Sequence of chain 1.B:
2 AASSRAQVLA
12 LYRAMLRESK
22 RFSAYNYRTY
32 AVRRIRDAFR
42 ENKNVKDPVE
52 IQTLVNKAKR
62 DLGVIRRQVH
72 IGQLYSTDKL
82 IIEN

Sequence of chain 1.A:
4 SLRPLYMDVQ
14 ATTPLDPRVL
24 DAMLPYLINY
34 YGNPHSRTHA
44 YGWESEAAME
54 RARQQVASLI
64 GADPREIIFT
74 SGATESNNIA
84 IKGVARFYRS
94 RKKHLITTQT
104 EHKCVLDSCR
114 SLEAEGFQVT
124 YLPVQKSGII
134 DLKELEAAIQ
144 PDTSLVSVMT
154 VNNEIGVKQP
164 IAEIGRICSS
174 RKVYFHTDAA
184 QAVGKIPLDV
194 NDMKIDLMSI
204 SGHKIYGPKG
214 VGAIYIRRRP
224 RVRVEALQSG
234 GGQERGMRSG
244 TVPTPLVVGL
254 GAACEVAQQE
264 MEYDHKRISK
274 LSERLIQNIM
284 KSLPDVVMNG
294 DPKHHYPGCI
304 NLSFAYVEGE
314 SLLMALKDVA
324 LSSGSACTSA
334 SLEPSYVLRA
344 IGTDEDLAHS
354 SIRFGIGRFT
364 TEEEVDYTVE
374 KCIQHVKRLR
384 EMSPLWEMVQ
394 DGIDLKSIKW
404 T

This small molecule binds to this protein.
Small molecule (SMILES): O=C(O)CN(CCN(CC(=O)O)CC(=O)O)CC(=O)O

Binding-site contacts:
Ligand atom O20 contacts residue GLU84 of chain 1.B at 2.9 Å (salt-bridge).
Ligand atom C12 contacts residue ARG29 of chain 1.B at 3.9 Å.
Ligand atom C11 contacts residue ARG29 of chain 1.B at 3.8 Å.
Ligand atom C4 contacts residue GLU84 of chain 1.B at 3.2 Å.
Ligand atom C6 contacts residue ARG29 of chain 1.B at 3.0 Å.
Ligand atom C5 contacts residue EDO1 of chain 1.DB at 4.0 Å.
Ligand atom O17 contacts residue GLU84 of chain 1.B at 4.0 Å.
Ligand atom O18 contacts residue GLU84 of chain 1.B at 3.6 Å.
Ligand atom C1 contacts residue GLU84 of chain 1.B at 4.1 Å.
Ligand atom O19 contacts residue EDO1 of chain 1.DB at 3.5 Å (h-bond).
Ligand atom N3 contacts residue ARG29 of chain 1.B at 3.5 Å (salt-bridge).
Ligand atom O17 contacts residue ILE83 of chain 1.B at 3.3 Å (h-bond).
Ligand atom O18 contacts residue ILE83 of chain 1.B at 4.1 Å.
Ligand atom O13 contacts residue LYS21 of chain 1.B at 3.0 Å (salt-bridge).
Ligand atom O13 contacts residue ARG29 of chain 1.B at 3.7 Å.
Ligand atom C5 contacts residue GLU84 of chain 1.B at 3.3 Å.
Ligand atom O20 contacts residue EDO1 of chain 1.DB at 3.9 Å.
Ligand atom C2 contacts residue GLU366 of chain 1.A at 4.0 Å.
Ligand atom C1 contacts residue ILE83 of chain 1.B at 4.1 Å (hydrophobic).
Ligand atom C7 contacts residue ARG29 of chain 1.B at 3.7 Å.
Ligand atom C4 contacts residue ARG29 of chain 1.B at 2.8 Å.
Ligand atom C9 contacts residue THR30 of chain 1.B at 4.0 Å.
Ligand atom O20 contacts residue LYS80 of chain 1.B at 3.8 Å.
Ligand atom N8 contacts residue ARG29 of chain 1.B at 3.0 Å (salt-bridge).
Ligand atom O19 contacts residue ARG29 of chain 1.B at 3.5 Å (salt-bridge).
Ligand atom O14 contacts residue ARG29 of chain 1.B at 4.3 Å.
Ligand atom C9 contacts residue ARG29 of chain 1.B at 3.1 Å.
Ligand atom C1 contacts residue GLU366 of chain 1.A at 3.9 Å.
Ligand atom O15 contacts residue LYS21 of chain 1.B at 3.9 Å.
Ligand atom O16 contacts residue VAL33 of chain 1.B at 4.1 Å.
Ligand atom C2 contacts residue TYR26 of chain 1.B at 4.0 Å (hydrophobic).
Ligand atom C12 contacts residue LYS21 of chain 1.B at 4.2 Å.
Ligand atom O20 contacts residue ARG29 of chain 1.B at 3.8 Å.
Ligand atom O16 contacts residue THR30 of chain 1.B at 3.9 Å.
Ligand atom O17 contacts residue GLU366 of chain 1.A at 3.0 Å (salt-bridge).
Ligand atom O17 contacts residue TYR26 of chain 1.B at 4.0 Å.
Ligand atom C5 contacts residue ARG29 of chain 1.B at 3.2 Å.
Ligand atom O13 contacts residue EDO1 of chain 1.DB at 4.2 Å.
Ligand atom O15 contacts residue VAL33 of chain 1.B at 3.8 Å.
Ligand atom C4 contacts residue TYR26 of chain 1.B at 4.1 Å (hydrophobic).